This protein binds this small molecule.
Small molecule (SMILES): CCCCCCCCCCCC[N+](C)(C)CCCS(=O)(=O)O

Sequence of chain 3.A:
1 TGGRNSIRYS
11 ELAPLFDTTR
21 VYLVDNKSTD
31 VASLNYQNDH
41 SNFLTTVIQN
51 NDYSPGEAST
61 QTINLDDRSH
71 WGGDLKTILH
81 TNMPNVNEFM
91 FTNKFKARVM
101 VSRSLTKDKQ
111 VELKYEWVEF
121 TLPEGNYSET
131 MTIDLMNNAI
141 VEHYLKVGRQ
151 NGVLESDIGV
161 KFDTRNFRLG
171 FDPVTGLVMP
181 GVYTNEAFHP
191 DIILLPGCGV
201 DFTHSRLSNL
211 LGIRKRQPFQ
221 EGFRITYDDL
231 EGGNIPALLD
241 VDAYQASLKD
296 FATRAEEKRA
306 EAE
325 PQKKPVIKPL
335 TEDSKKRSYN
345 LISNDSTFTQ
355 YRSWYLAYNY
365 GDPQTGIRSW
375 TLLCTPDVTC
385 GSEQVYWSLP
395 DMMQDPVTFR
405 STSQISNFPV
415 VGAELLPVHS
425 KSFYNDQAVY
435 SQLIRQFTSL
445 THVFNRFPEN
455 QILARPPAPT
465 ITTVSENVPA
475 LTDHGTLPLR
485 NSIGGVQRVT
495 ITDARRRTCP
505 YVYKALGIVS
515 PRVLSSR

Binding-site contacts:
Ligand atom O2S contacts residue LYS215 of chain 3.A at 3.1 Å (salt-bridge).
Ligand atom O1S contacts residue ARG224 of chain 3.A at 2.9 Å (salt-bridge).
Ligand atom S1 contacts residue LYS215 of chain 3.A at 4.1 Å.
Ligand atom S1 contacts residue ARG224 of chain 3.A at 4.0 Å.
Ligand atom O1S contacts residue TRP374 of chain 3.A at 4.0 Å.
Ligand atom C2 contacts residue ARG224 of chain 3.A at 4.0 Å.
Ligand atom O2S contacts residue GLY222 of chain 3.A at 3.4 Å (h-bond).
Ligand atom C3 contacts residue ASP229 of chain 3.A at 4.4 Å.
Ligand atom S1 contacts residue GLY222 of chain 3.A at 3.8 Å.
Ligand atom C1 contacts residue TRP374 of chain 3.A at 3.3 Å (hydrophobic).
Ligand atom O3S contacts residue ARG224 of chain 3.A at 3.8 Å.
Ligand atom C2 contacts residue TRP374 of chain 3.A at 4.0 Å (hydrophobic).
Ligand atom O1S contacts residue PHE223 of chain 3.A at 3.2 Å.
Ligand atom O1S contacts residue GLY222 of chain 3.A at 3.0 Å (h-bond).
Ligand atom N1 contacts residue TRP374 of chain 3.A at 3.5 Å.
Ligand atom O1S contacts residue LYS215 of chain 3.A at 3.9 Å.
Ligand atom C3 contacts residue TRP374 of chain 3.A at 4.0 Å (hydrophobic).
Ligand atom C1 contacts residue ARG224 of chain 3.A at 4.1 Å.
Ligand atom S1 contacts residue TRP374 of chain 3.A at 4.4 Å.